Sequence of chain 1.D:
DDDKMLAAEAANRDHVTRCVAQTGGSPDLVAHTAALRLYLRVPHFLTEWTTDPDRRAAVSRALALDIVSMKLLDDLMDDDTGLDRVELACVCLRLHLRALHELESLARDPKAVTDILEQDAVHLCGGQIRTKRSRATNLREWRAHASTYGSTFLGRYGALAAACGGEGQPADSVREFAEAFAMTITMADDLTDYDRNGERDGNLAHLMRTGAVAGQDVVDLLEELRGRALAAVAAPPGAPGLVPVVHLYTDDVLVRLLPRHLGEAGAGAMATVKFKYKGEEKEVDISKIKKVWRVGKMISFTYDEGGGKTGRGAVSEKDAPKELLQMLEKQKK

This protein binds this small molecule.
Small molecule (SMILES): COP(=O)(OC)OC[C@@H](OC/C=C(/C)CC/C=C(\C)CCC=C(C)C)C(=O)O

Binding-site contacts:
Ligand atom CAA contacts residue ARG47 of chain 1.D at 3.6 Å.
Ligand atom CAO contacts residue TYR259 of chain 1.D at 4.2 Å (hydrophobic).
Ligand atom PBB contacts residue ARG51 of chain 1.D at 4.3 Å.
Ligand atom CAZ contacts residue TYR259 of chain 1.D at 3.3 Å (hydrophobic).
Ligand atom OAI contacts residue ARG51 of chain 1.D at 2.8 Å (salt-bridge).
Ligand atom OAH contacts residue LEU48 of chain 1.D at 4.0 Å.
Ligand atom OAG contacts residue TYR259 of chain 1.D at 4.2 Å.
Ligand atom CAB contacts residue ARG47 of chain 1.D at 4.0 Å.
Ligand atom CAF contacts residue ALA198 of chain 1.D at 4.4 Å (hydrophobic).
Ligand atom OAG contacts residue LEU48 of chain 1.D at 3.7 Å.
Ligand atom CAQ contacts residue LEU48 of chain 1.D at 4.4 Å (hydrophobic).
Ligand atom CAF contacts residue LEU48 of chain 1.D at 4.5 Å (hydrophobic).
Ligand atom CAY contacts residue ILE195 of chain 1.D at 4.3 Å (hydrophobic).
Ligand atom CAZ contacts residue ARG51 of chain 1.D at 3.7 Å.
Ligand atom OAS contacts residue ARG47 of chain 1.D at 2.9 Å (salt-bridge).
Ligand atom CAF contacts residue ILE195 of chain 1.D at 3.5 Å (hydrophobic).
Ligand atom OAG contacts residue ARG51 of chain 1.D at 3.9 Å.
Ligand atom OAT contacts residue ARG47 of chain 1.D at 3.6 Å.
Ligand atom CAF contacts residue ASP199 of chain 1.D at 3.8 Å.
Ligand atom OAS contacts residue ARG51 of chain 1.D at 3.9 Å.
Ligand atom CAL contacts residue TYR259 of chain 1.D at 4.4 Å (hydrophobic).
Ligand atom OAI contacts residue TYR259 of chain 1.D at 2.5 Å (h-bond).
Ligand atom OAH contacts residue ARG51 of chain 1.D at 3.9 Å.
Ligand atom PBB contacts residue ARG47 of chain 1.D at 4.1 Å.
Ligand atom OAU contacts residue TYR259 of chain 1.D at 3.2 Å.
Ligand atom OAV contacts residue ARG51 of chain 1.D at 4.5 Å.
Ligand atom OAH contacts residue ARG47 of chain 1.D at 3.5 Å.
Ligand atom CBA contacts residue TYR259 of chain 1.D at 3.8 Å (hydrophobic).
Ligand atom CAA contacts residue ARG51 of chain 1.D at 3.1 Å.